Sequence of chain 1.A:
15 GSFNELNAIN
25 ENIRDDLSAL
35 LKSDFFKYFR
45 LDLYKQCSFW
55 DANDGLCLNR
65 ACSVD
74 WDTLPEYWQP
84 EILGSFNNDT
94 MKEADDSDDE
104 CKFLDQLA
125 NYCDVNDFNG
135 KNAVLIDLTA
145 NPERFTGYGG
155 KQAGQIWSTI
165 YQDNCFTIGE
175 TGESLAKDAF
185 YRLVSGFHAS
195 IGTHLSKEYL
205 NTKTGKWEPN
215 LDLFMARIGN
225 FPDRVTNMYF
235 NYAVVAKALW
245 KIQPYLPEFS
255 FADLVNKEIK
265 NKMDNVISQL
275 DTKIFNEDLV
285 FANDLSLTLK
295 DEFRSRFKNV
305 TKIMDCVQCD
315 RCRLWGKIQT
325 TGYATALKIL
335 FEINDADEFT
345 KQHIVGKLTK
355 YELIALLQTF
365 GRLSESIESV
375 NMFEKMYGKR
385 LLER

A protein and the small-molecule ligand that binds it are described below.
Small molecule (SMILES): CCN1C(=O)CCC1=O

Binding-site contacts:
Ligand atom C1 contacts residue CYS169 of chain 1.A at 1.8 Å (hydrophobic).
Ligand atom C3 contacts residue GLN166 of chain 1.A at 3.9 Å.
Ligand atom C4 contacts residue LYS181 of chain 1.A at 4.2 Å.
Ligand atom C1 contacts residue ASN168 of chain 1.A at 3.5 Å.
Ligand atom O1 contacts residue CYS169 of chain 1.A at 3.2 Å (h-bond).
Ligand atom C4 contacts residue GLN166 of chain 1.A at 3.0 Å.
Ligand atom C4 contacts residue CYS169 of chain 1.A at 2.8 Å (hydrophobic).
Ligand atom C3 contacts residue CYS169 of chain 1.A at 3.9 Å (hydrophobic).
Ligand atom O2 contacts residue GLN166 of chain 1.A at 4.1 Å.
Ligand atom C1 contacts residue GLN166 of chain 1.A at 3.8 Å.
Ligand atom C2 contacts residue CYS169 of chain 1.A at 2.8 Å (hydrophobic).
Ligand atom N1 contacts residue CYS169 of chain 1.A at 3.8 Å.
Ligand atom C4 contacts residue ASN168 of chain 1.A at 3.5 Å.